Binding-site contacts:
Ligand atom C2 contacts residue ASN1131 of chain 1.C at 2.4 Å.
Ligand atom O5 contacts residue ASN1131 of chain 1.C at 2.4 Å (h-bond).
Ligand atom C1 contacts residue ASN1131 of chain 1.C at 1.4 Å.
Ligand atom C5 contacts residue ASN1131 of chain 1.C at 3.7 Å.
Ligand atom N2 contacts residue ASN1131 of chain 1.C at 2.9 Å (h-bond).
Ligand atom C8 contacts residue ASN1131 of chain 1.C at 4.4 Å.
Ligand atom C3 contacts residue ASN1131 of chain 1.C at 3.8 Å.
Ligand atom O7 contacts residue ASN1131 of chain 1.C at 3.2 Å (h-bond).
Ligand atom C7 contacts residue ASN1131 of chain 1.C at 3.2 Å.
Ligand atom C4 contacts residue ASN1131 of chain 1.C at 4.2 Å.

Sequence of chain 1.C:
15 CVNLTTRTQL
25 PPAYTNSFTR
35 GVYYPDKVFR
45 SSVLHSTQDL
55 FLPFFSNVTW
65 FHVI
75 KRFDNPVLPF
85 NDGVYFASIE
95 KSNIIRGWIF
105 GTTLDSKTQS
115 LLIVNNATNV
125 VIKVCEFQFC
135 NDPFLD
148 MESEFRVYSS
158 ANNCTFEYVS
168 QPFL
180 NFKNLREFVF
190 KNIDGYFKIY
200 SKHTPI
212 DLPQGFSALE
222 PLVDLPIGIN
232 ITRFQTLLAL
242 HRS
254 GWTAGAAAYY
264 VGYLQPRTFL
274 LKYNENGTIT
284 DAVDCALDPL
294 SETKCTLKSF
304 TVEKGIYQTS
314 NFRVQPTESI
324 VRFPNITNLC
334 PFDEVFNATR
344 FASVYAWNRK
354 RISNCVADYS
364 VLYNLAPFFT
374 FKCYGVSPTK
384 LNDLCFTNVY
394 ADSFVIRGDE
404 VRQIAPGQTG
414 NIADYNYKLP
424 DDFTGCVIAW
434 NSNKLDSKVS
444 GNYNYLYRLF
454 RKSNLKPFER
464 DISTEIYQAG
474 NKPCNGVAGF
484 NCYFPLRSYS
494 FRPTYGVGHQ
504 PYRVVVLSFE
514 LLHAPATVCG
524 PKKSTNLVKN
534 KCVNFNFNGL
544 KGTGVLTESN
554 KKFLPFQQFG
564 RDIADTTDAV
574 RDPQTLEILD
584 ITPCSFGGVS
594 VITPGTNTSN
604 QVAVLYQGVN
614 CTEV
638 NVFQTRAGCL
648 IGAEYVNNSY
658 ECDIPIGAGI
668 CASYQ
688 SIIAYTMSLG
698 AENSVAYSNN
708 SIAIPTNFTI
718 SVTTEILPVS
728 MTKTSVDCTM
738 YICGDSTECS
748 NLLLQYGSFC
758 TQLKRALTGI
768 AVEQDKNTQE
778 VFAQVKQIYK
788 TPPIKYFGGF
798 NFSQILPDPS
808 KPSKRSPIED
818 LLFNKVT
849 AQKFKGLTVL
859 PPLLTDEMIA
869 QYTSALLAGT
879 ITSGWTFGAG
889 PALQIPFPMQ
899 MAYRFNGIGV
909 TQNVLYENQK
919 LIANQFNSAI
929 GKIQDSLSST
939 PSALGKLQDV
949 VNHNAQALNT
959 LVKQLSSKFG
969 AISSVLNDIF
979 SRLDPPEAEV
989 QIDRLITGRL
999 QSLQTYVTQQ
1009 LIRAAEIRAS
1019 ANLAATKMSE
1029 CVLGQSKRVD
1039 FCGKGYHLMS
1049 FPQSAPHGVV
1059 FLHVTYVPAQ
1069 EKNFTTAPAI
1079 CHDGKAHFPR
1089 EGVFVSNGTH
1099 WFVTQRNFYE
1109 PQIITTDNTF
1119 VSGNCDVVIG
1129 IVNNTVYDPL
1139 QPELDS

The small molecule below binds the protein below.
Small molecule (SMILES): CC(=O)N[C@H]1[C@H](O[C@H]2[C@H](O)[C@@H](NC(C)=O)CO[C@@H]2CO)O[C@H](CO)[C@@H](O)[C@@H]1O